A small-molecule ligand and the protein it binds are described below.
Small molecule (SMILES): C[C@H](N)C(=O)N[C@@H](C)C(=O)N[C@@H](CC(N)=O)C(=O)N[C@@H](CC(=O)O)C(=O)N[C@@H](CCC(=O)O)C(=O)N[C@@H](CC(N)=O)C(=O)N[C@@H](Cc1ccc(O)cc1)C(=O)N[C@@H](C)C(=O)O

Sequence of chain 1.I:
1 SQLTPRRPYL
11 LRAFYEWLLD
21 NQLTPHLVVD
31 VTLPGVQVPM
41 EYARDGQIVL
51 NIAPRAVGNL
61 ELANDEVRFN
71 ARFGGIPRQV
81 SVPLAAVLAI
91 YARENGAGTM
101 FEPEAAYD

Binding-site contacts:
Ligand atom CA contacts residue TYR42 of chain 1.I at 3.7 Å (hydrophobic).
Ligand atom O contacts residue PHE73 of chain 1.I at 3.7 Å.
Ligand atom CA contacts residue ARG72 of chain 1.I at 3.7 Å.
Ligand atom CA contacts residue ARG72 of chain 1.I at 3.7 Å.
Ligand atom O contacts residue TYR42 of chain 1.I at 3.0 Å.
Ligand atom O contacts residue ARG72 of chain 1.I at 3.2 Å.
Ligand atom CA contacts residue ARG55 of chain 1.I at 3.4 Å.
Ligand atom OE2 contacts residue ASN51 of chain 1.I at 3.0 Å (h-bond).
Ligand atom OE1 contacts residue ASN51 of chain 1.I at 3.5 Å (h-bond).
Ligand atom OD1 contacts residue ASN51 of chain 1.I at 3.2 Å (h-bond).
Ligand atom OH contacts residue ASN70 of chain 1.I at 3.5 Å.
Ligand atom C contacts residue ARG72 of chain 1.I at 3.6 Å.
Ligand atom ND2 contacts residue ASN51 of chain 1.I at 3.2 Å (h-bond).
Ligand atom OD2 contacts residue GLY75 of chain 1.I at 3.0 Å (h-bond).
Ligand atom C contacts residue ARG72 of chain 1.I at 3.7 Å.
Ligand atom OXT contacts residue ARG72 of chain 1.I at 3.3 Å (salt-bridge).
Ligand atom CD1 contacts residue ALA71 of chain 1.I at 3.5 Å (hydrophobic).
Ligand atom C contacts residue ALA56 of chain 1.I at 3.3 Å (hydrophobic).
Ligand atom CB contacts residue ARG72 of chain 1.I at 3.4 Å.
Ligand atom CZ contacts residue ASN70 of chain 1.I at 3.7 Å.
Ligand atom OD2 contacts residue GLY74 of chain 1.I at 3.7 Å.
Ligand atom O contacts residue ARG55 of chain 1.I at 3.3 Å (salt-bridge).
Ligand atom N contacts residue VAL49 of chain 1.I at 3.2 Å (h-bond).
Ligand atom N contacts residue ARG55 of chain 1.I at 3.4 Å (salt-bridge).
Ligand atom O contacts residue ALA56 of chain 1.I at 3.4 Å.
Ligand atom CB contacts residue ILE48 of chain 1.I at 3.1 Å (hydrophobic).
Ligand atom OD1 contacts residue LEU50 of chain 1.I at 3.5 Å.
Ligand atom CB contacts residue TYR42 of chain 1.I at 3.6 Å (hydrophobic).
Ligand atom OD2 contacts residue ARG72 of chain 1.I at 2.8 Å (salt-bridge).
Ligand atom O contacts residue ALA56 of chain 1.I at 2.8 Å.
Ligand atom OD1 contacts residue ARG55 of chain 1.I at 3.1 Å.
Ligand atom CB contacts residue VAL49 of chain 1.I at 3.4 Å (hydrophobic).
Ligand atom N contacts residue ARG72 of chain 1.I at 2.8 Å (salt-bridge).
Ligand atom CE1 contacts residue ALA71 of chain 1.I at 3.6 Å (hydrophobic).
Ligand atom C contacts residue TYR42 of chain 1.I at 3.8 Å (hydrophobic).
Ligand atom CD contacts residue ASN51 of chain 1.I at 3.5 Å.
Ligand atom O contacts residue ARG72 of chain 1.I at 3.7 Å.
Ligand atom CG contacts residue ARG72 of chain 1.I at 3.1 Å.
Ligand atom CB contacts residue ALA56 of chain 1.I at 3.7 Å (hydrophobic).
Ligand atom CB contacts residue ASN51 of chain 1.I at 3.6 Å.